This small molecule binds to this protein.
Small molecule (SMILES): CC(=O)N[C@H]1[C@H](O[C@H]2[C@H](O)[C@@H](NC(C)=O)CO[C@@H]2CO)O[C@H](CO)[C@@H](O)[C@@H]1O

Binding-site contacts:
Ligand atom C2 contacts residue ASN801 of chain 1.A at 2.5 Å.
Ligand atom C4 contacts residue ASN801 of chain 1.A at 4.2 Å.
Ligand atom O6 contacts residue GLN804 of chain 1.A at 3.7 Å.
Ligand atom O5 contacts residue ASN801 of chain 1.A at 2.3 Å (h-bond).
Ligand atom O5 contacts residue SER803 of chain 1.A at 3.3 Å (h-bond).
Ligand atom C8 contacts residue GLN804 of chain 1.A at 4.1 Å.
Ligand atom O6 contacts residue SER803 of chain 1.A at 3.6 Å.
Ligand atom C1 contacts residue ASN801 of chain 1.A at 1.4 Å.
Ligand atom C3 contacts residue ASN801 of chain 1.A at 3.8 Å.
Ligand atom C7 contacts residue ASN801 of chain 1.A at 3.6 Å.
Ligand atom N2 contacts residue ASN801 of chain 1.A at 3.0 Å (h-bond).
Ligand atom C5 contacts residue SER803 of chain 1.A at 3.4 Å.
Ligand atom C1 contacts residue SER803 of chain 1.A at 3.9 Å.
Ligand atom C5 contacts residue ASN801 of chain 1.A at 3.6 Å.
Ligand atom C6 contacts residue GLN804 of chain 1.A at 3.6 Å.
Ligand atom C6 contacts residue SER803 of chain 1.A at 3.4 Å.
Ligand atom O7 contacts residue ASN801 of chain 1.A at 3.9 Å.
Ligand atom O6 contacts residue ASN801 of chain 1.A at 4.4 Å.

Sequence of chain 1.A:
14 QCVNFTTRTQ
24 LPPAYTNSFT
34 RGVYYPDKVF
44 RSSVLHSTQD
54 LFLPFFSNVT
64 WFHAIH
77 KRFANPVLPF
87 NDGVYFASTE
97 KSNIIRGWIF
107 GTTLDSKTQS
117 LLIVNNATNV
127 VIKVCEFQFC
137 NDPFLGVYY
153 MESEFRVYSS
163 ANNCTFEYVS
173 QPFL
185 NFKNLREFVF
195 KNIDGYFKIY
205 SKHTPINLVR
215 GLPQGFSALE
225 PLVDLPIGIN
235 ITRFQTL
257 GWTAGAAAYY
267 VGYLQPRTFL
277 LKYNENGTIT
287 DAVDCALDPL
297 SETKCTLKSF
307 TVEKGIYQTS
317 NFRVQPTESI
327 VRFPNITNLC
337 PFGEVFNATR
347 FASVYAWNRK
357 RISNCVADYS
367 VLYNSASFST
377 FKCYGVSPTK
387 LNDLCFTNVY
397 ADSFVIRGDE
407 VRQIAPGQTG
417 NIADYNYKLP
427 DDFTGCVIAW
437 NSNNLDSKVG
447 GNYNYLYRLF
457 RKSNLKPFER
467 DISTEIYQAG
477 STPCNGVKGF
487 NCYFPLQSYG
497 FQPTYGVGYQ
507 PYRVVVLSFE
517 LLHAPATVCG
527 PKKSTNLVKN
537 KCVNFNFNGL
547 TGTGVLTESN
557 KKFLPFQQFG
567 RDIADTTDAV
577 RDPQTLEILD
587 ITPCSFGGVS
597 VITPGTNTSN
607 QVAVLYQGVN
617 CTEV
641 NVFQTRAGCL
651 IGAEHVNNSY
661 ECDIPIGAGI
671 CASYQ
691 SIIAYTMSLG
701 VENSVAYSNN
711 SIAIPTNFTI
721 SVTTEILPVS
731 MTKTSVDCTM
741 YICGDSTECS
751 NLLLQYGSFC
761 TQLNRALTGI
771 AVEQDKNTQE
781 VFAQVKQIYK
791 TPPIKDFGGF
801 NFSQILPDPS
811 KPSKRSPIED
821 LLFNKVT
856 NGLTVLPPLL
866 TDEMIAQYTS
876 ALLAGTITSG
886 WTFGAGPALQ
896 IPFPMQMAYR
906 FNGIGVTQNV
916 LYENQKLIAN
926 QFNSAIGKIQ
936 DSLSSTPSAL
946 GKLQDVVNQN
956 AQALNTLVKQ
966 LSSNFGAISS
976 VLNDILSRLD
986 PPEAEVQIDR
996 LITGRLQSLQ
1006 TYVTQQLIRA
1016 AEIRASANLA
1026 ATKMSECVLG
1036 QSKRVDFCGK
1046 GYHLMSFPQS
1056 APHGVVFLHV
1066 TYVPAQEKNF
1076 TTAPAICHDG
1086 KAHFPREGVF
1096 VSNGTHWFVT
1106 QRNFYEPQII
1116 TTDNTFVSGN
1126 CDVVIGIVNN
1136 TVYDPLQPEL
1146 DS